Sequence of chain 2.A:
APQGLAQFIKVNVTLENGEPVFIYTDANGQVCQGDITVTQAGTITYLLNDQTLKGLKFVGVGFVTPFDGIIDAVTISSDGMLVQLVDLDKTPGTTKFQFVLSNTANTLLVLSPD

This protein binds this small molecule.
Small molecule (SMILES): CC[C@H](C)[C@H](NC(=O)[C@H](C)NC(=O)[C@@H]1C=CC=N1)C(=O)N[C@H](C(=O)N[C@@H](CC(N)=O)C(=O)N[C@@H](CCCN=C(N)N)C(=O)N1CCC[C@H]1C(=O)N[C@H](C=O)CCC(N)=O)[C@@H](C)CC

Binding-site contacts:
Ligand atom N contacts residue GLY98 of chain 2.A at 2.7 Å (h-bond).
Ligand atom CB contacts residue ASP94 of chain 2.A at 3.3 Å.
Ligand atom N contacts residue ASP94 of chain 2.A at 3.2 Å (salt-bridge).
Ligand atom O contacts residue ASP94 of chain 2.A at 2.8 Å (salt-bridge).
Ligand atom ND2 contacts residue ILE75 of chain 2.A at 3.1 Å (h-bond).
Ligand atom N contacts residue PHE102 of chain 2.A at 3.0 Å (h-bond).
Ligand atom OE1 contacts residue GLN45 of chain 2.A at 3.3 Å.
Ligand atom ND2 contacts residue THR96 of chain 2.A at 2.9 Å (h-bond).
Ligand atom N contacts residue ILE41 of chain 2.A at 2.9 Å (h-bond).
Ligand atom N contacts residue VAL43 of chain 2.A at 2.9 Å (h-bond).
Ligand atom CD1 contacts residue ILE41 of chain 2.A at 3.3 Å (hydrophobic).
Ligand atom CA contacts residue ASP94 of chain 2.A at 3.4 Å.
Ligand atom N contacts residue ASP94 of chain 2.A at 3.3 Å (salt-bridge).
Ligand atom CG2 contacts residue ASP92 of chain 2.A at 3.5 Å.
Ligand atom CG contacts residue THR44 of chain 2.A at 3.3 Å.
Ligand atom CA contacts residue ILE41 of chain 2.A at 3.2 Å (hydrophobic).
Ligand atom N contacts residue ASP40 of chain 2.A at 2.8 Å (salt-bridge).
Ligand atom O contacts residue THR44 of chain 2.A at 3.4 Å (h-bond).
Ligand atom C contacts residue ASP94 of chain 2.A at 3.3 Å.
Ligand atom CB contacts residue THR96 of chain 2.A at 3.1 Å.
Ligand atom N contacts residue THR100 of chain 2.A at 2.9 Å (h-bond).
Ligand atom O contacts residue THR42 of chain 2.A at 3.4 Å.
Ligand atom CG contacts residue ASP92 of chain 2.A at 3.5 Å.
Ligand atom O contacts residue ILE41 of chain 2.A at 3.1 Å (h-bond).
Ligand atom OD1 contacts residue ASP92 of chain 2.A at 2.5 Å (salt-bridge).
Ligand atom ND2 contacts residue ASP92 of chain 2.A at 3.1 Å (salt-bridge).
Ligand atom O contacts residue THR99 of chain 2.A at 3.2 Å.
Ligand atom CB contacts residue ASP94 of chain 2.A at 3.2 Å.
Ligand atom CB contacts residue THR100 of chain 2.A at 3.4 Å.
Ligand atom O contacts residue VAL43 of chain 2.A at 3.5 Å (h-bond).
Ligand atom O contacts residue GLY98 of chain 2.A at 3.2 Å (h-bond).
Ligand atom CB contacts residue ASP40 of chain 2.A at 3.5 Å.
Ligand atom CA contacts residue THR100 of chain 2.A at 3.2 Å.
Ligand atom CA contacts residue ASP40 of chain 2.A at 3.5 Å.
Ligand atom CG1 contacts residue PHE102 of chain 2.A at 3.5 Å (hydrophobic).
Ligand atom O contacts residue ASP40 of chain 2.A at 3.3 Å.
Ligand atom O contacts residue THR100 of chain 2.A at 2.9 Å (h-bond).
Ligand atom O contacts residue VAL43 of chain 2.A at 2.8 Å (h-bond).
Ligand atom CD contacts residue PRO97 of chain 2.A at 3.5 Å (hydrophobic).
Ligand atom O contacts residue PHE102 of chain 2.A at 2.9 Å (h-bond).